Sequence of chain 2.B:
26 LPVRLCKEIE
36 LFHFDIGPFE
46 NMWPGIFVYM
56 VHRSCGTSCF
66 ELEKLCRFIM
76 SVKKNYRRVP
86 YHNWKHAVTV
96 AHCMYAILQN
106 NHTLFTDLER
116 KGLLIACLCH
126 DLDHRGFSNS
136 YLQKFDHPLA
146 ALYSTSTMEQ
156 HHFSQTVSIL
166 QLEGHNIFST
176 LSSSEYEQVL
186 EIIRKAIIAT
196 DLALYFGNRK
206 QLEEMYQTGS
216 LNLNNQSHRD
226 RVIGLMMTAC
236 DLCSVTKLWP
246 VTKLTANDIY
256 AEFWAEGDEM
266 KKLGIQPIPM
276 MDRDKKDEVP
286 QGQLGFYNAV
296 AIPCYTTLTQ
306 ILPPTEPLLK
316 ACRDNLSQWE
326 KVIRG

This small molecule binds to this protein.
Small molecule (SMILES): O=C(c1ccc(Oc2ncccc2C2CCOCC2)cc1)c1nc2ccccc2[nH]1

Binding-site contacts:
Ligand atom C19 contacts residue GLN288 of chain 2.B at 3.7 Å.
Ligand atom C03 contacts residue TYR255 of chain 2.B at 3.8 Å (hydrophobic).
Ligand atom C29 contacts residue PHE291 of chain 2.B at 3.5 Å (hydrophobic).
Ligand atom C08 contacts residue GLU283 of chain 2.B at 3.7 Å.
Ligand atom C05 contacts residue TYR255 of chain 2.B at 3.7 Å (hydrophobic).
Ligand atom C07 contacts residue VAL284 of chain 2.B at 3.9 Å (hydrophobic).
Ligand atom C14 contacts residue GLN288 of chain 2.B at 3.8 Å.
Ligand atom C13 contacts residue MET275 of chain 2.B at 3.7 Å (hydrophobic).
Ligand atom C13 contacts residue PHE258 of chain 2.B at 3.9 Å (hydrophobic).
Ligand atom C05 contacts residue GLY287 of chain 2.B at 3.9 Å.
Ligand atom C13 contacts residue TYR255 of chain 2.B at 3.2 Å (hydrophobic).
Ligand atom C13 contacts residue GLN288 of chain 2.B at 3.9 Å.
Ligand atom C08 contacts residue PRO274 of chain 2.B at 3.6 Å (hydrophobic).
Ligand atom C07 contacts residue PRO274 of chain 2.B at 3.5 Å (hydrophobic).
Ligand atom N18 contacts residue ILE254 of chain 2.B at 3.7 Å.
Ligand atom C10 contacts residue MET275 of chain 2.B at 3.7 Å (hydrophobic).
Ligand atom C17 contacts residue ILE254 of chain 2.B at 3.7 Å (hydrophobic).
Ligand atom C09 contacts residue MET275 of chain 2.B at 3.8 Å (hydrophobic).
Ligand atom N04 contacts residue TYR255 of chain 2.B at 2.8 Å (h-bond).
Ligand atom C14 contacts residue PHE258 of chain 2.B at 3.3 Å (hydrophobic).
Ligand atom C12 contacts residue TYR255 of chain 2.B at 3.9 Å (hydrophobic).
Ligand atom C02 contacts residue GLY287 of chain 2.B at 3.5 Å.
Ligand atom N04 contacts residue GLY287 of chain 2.B at 3.8 Å.
Ligand atom C30 contacts residue PHE291 of chain 2.B at 3.4 Å (hydrophobic).
Ligand atom N18 contacts residue GLN288 of chain 2.B at 3.4 Å (h-bond).
Ligand atom C03 contacts residue GLY287 of chain 2.B at 3.6 Å.
Ligand atom C20 contacts residue VAL240 of chain 2.B at 3.4 Å (hydrophobic).
Ligand atom O16 contacts residue ILE254 of chain 2.B at 3.4 Å.
Ligand atom C15 contacts residue GLN288 of chain 2.B at 3.9 Å.
Ligand atom C10 contacts residue GLY287 of chain 2.B at 3.6 Å.
Ligand atom N11 contacts residue GLY287 of chain 2.B at 3.4 Å.
Ligand atom C07 contacts residue GLU283 of chain 2.B at 3.7 Å.
Ligand atom C05 contacts residue MET275 of chain 2.B at 3.7 Å (hydrophobic).
Ligand atom C20 contacts residue SER239 of chain 2.B at 3.3 Å.
Ligand atom C06 contacts residue VAL284 of chain 2.B at 3.6 Å (hydrophobic).
Ligand atom O01 contacts residue GLY287 of chain 2.B at 3.1 Å (h-bond).
Ligand atom C14 contacts residue TYR255 of chain 2.B at 3.8 Å (hydrophobic).
Ligand atom C22 contacts residue ILE254 of chain 2.B at 3.9 Å (hydrophobic).
Ligand atom C19 contacts residue ILE254 of chain 2.B at 3.8 Å (hydrophobic).
Ligand atom C07 contacts residue LYS280 of chain 2.B at 3.8 Å.